Sequence of chain 1.F:
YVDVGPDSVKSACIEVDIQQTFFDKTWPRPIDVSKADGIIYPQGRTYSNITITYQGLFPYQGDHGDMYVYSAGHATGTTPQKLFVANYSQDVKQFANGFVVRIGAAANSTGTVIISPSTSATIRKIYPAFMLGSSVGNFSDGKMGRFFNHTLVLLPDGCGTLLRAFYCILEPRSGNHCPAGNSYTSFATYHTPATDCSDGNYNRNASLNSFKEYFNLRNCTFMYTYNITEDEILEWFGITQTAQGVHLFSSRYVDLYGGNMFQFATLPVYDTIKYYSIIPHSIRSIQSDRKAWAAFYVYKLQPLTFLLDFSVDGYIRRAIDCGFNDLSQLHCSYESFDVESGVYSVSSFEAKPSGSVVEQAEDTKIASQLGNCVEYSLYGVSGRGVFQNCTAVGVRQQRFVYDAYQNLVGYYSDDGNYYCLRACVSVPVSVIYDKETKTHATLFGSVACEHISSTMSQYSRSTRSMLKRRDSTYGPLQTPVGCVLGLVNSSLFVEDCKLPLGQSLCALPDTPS

Sequence of chain 1.J:
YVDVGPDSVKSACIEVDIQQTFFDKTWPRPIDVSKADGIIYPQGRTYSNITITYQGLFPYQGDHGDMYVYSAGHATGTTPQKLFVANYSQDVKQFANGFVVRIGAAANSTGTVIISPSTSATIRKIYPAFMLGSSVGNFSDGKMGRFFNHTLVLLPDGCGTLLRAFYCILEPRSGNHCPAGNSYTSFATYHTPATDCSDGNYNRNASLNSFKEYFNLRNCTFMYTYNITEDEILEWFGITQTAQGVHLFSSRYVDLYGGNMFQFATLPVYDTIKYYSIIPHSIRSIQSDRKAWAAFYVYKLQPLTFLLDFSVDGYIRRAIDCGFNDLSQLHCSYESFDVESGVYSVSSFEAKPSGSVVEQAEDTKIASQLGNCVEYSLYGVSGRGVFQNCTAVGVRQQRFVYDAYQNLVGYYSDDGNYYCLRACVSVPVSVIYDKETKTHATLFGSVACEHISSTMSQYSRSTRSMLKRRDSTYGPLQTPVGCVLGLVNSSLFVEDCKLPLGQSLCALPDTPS

The small molecule below binds the protein below.
Small molecule (SMILES): CC(=O)N[C@@H]1[C@@H](O)[C@H](O)[C@@H](CO)O[C@H]1O

Binding-site contacts:
Ligand atom O7 contacts residue ASN49 of chain 1.J at 3.1 Å (h-bond).
Ligand atom C1 contacts residue ASN49 of chain 1.J at 1.5 Å.
Ligand atom C4 contacts residue ASN49 of chain 1.J at 4.2 Å.
Ligand atom C7 contacts residue VAL312 of chain 1.J at 4.2 Å (hydrophobic).
Ligand atom O5 contacts residue ASN49 of chain 1.J at 2.4 Å (h-bond).
Ligand atom C8 contacts residue VAL312 of chain 1.J at 3.6 Å (hydrophobic).
Ligand atom C3 contacts residue ASN49 of chain 1.J at 3.8 Å.
Ligand atom N2 contacts residue VAL312 of chain 1.J at 3.8 Å.
Ligand atom C8 contacts residue SER48 of chain 1.J at 3.9 Å.
Ligand atom C7 contacts residue ASN49 of chain 1.J at 3.1 Å.
Ligand atom C5 contacts residue ASN49 of chain 1.J at 3.7 Å.
Ligand atom C8 contacts residue VAL606 of chain 1.F at 3.8 Å (hydrophobic).
Ligand atom N2 contacts residue ASN49 of chain 1.J at 2.8 Å (h-bond).
Ligand atom C2 contacts residue ASN49 of chain 1.J at 2.5 Å.
Ligand atom C8 contacts residue ASN49 of chain 1.J at 4.2 Å.
Ligand atom O7 contacts residue SER48 of chain 1.J at 4.5 Å.